Sequence of chain 1.C:
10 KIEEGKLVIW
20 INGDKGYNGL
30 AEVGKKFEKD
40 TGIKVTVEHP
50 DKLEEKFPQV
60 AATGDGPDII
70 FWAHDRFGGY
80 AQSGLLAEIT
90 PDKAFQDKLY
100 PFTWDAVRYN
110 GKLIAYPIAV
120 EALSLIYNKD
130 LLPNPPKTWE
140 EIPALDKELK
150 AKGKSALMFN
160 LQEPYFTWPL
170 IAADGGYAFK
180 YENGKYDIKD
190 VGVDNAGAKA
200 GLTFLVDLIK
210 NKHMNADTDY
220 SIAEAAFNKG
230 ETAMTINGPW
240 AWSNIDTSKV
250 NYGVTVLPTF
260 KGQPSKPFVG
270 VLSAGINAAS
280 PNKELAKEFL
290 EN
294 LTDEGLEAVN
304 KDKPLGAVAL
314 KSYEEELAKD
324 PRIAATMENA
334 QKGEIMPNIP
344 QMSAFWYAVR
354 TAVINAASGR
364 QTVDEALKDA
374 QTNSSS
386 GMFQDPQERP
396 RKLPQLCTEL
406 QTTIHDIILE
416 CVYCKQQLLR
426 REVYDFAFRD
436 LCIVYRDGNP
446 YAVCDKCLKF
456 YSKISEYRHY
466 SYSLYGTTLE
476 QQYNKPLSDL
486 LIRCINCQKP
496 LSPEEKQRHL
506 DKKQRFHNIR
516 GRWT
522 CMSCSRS

This small molecule binds to this protein.
Small molecule (SMILES): OC[C@H]1O[C@H](O[C@H]2[C@H](O)[C@@H](O)[C@@H](O)O[C@@H]2CO)[C@H](O)[C@@H](O)[C@@H]1O

Binding-site contacts:
Ligand atom O2 contacts residue GLU120 of chain 1.C at 2.8 Å (salt-bridge).
Ligand atom C3 contacts residue ASP74 of chain 1.C at 3.6 Å.
Ligand atom C6 contacts residue GLU162 of chain 1.C at 3.4 Å.
Ligand atom C6 contacts residue PRO163 of chain 1.C at 3.8 Å (hydrophobic).
Ligand atom O6 contacts residue TRP349 of chain 1.C at 4.1 Å.
Ligand atom C6 contacts residue TYR164 of chain 1.C at 4.0 Å (hydrophobic).
Ligand atom O2 contacts residue ASP74 of chain 1.C at 3.2 Å (salt-bridge).
Ligand atom C4 contacts residue ARG75 of chain 1.C at 4.0 Å.
Ligand atom C1 contacts residue LYS24 of chain 1.C at 3.7 Å.
Ligand atom O2 contacts residue ALA72 of chain 1.C at 3.2 Å.
Ligand atom C3 contacts residue GLU120 of chain 1.C at 3.9 Å.
Ligand atom C2 contacts residue GLU120 of chain 1.C at 3.7 Å.
Ligand atom C4 contacts residue TRP349 of chain 1.C at 3.6 Å (hydrophobic).
Ligand atom O4 contacts residue TRP71 of chain 1.C at 4.0 Å.
Ligand atom C2 contacts residue LYS24 of chain 1.C at 3.9 Å.
Ligand atom C3 contacts residue TRP71 of chain 1.C at 3.5 Å (hydrophobic).
Ligand atom O3 contacts residue TRP71 of chain 1.C at 3.3 Å (h-bond).
Ligand atom C4 contacts residue TYR164 of chain 1.C at 3.9 Å (hydrophobic).
Ligand atom O3 contacts residue TRP349 of chain 1.C at 3.9 Å.
Ligand atom O6 contacts residue TYR164 of chain 1.C at 3.1 Å (h-bond).
Ligand atom O6 contacts residue GLU162 of chain 1.C at 3.0 Å (salt-bridge).
Ligand atom O5 contacts residue TYR164 of chain 1.C at 3.5 Å.
Ligand atom O6 contacts residue PRO163 of chain 1.C at 3.3 Å.
Ligand atom O5 contacts residue ASP23 of chain 1.C at 4.0 Å.
Ligand atom O1 contacts residue LYS24 of chain 1.C at 3.2 Å (salt-bridge).
Ligand atom O1 contacts residue ASP23 of chain 1.C at 2.9 Å (salt-bridge).
Ligand atom C6 contacts residue TRP349 of chain 1.C at 3.8 Å (hydrophobic).
Ligand atom O3 contacts residue ALA72 of chain 1.C at 4.0 Å.
Ligand atom C2 contacts residue TRP239 of chain 1.C at 3.9 Å (hydrophobic).
Ligand atom C1 contacts residue ASP23 of chain 1.C at 3.5 Å.
Ligand atom O3 contacts residue ASP74 of chain 1.C at 2.6 Å (salt-bridge).
Ligand atom C1 contacts residue TRP239 of chain 1.C at 4.0 Å (hydrophobic).
Ligand atom O4 contacts residue ARG75 of chain 1.C at 2.9 Å (salt-bridge).
Ligand atom O2 contacts residue TRP71 of chain 1.C at 3.6 Å (h-bond).
Ligand atom O2 contacts residue LYS24 of chain 1.C at 2.9 Å (salt-bridge).
Ligand atom O1 contacts residue ASN21 of chain 1.C at 3.3 Å (h-bond).
Ligand atom C2 contacts residue ASP74 of chain 1.C at 3.6 Å.
Ligand atom O5 contacts residue TRP349 of chain 1.C at 4.0 Å.
Ligand atom O3 contacts residue GLU120 of chain 1.C at 3.2 Å (salt-bridge).
Ligand atom O3 contacts residue ARG75 of chain 1.C at 3.3 Å (salt-bridge).